Sequence of chain 1.A:
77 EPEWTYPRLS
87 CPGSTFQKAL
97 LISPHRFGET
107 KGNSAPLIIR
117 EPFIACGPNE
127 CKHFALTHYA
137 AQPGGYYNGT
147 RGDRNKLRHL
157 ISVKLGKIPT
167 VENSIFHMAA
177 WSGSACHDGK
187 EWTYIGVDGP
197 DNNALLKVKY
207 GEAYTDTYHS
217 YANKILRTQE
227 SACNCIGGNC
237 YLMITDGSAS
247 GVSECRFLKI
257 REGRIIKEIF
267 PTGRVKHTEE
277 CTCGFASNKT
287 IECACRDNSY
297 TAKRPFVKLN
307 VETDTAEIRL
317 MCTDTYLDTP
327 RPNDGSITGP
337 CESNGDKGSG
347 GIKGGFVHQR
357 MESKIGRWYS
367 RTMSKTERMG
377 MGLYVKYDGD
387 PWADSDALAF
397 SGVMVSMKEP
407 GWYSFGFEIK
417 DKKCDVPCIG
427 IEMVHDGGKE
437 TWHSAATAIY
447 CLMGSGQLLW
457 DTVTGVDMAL

Binding-site contacts:
Ligand atom C3 contacts residue ASN144 of chain 1.A at 3.8 Å.
Ligand atom O6 contacts residue ASN144 of chain 1.A at 4.5 Å.
Ligand atom C1 contacts residue ASN144 of chain 1.A at 1.4 Å.
Ligand atom C2 contacts residue ASN144 of chain 1.A at 2.4 Å.
Ligand atom O5 contacts residue ASN144 of chain 1.A at 2.3 Å (h-bond).
Ligand atom O7 contacts residue ASN144 of chain 1.A at 3.6 Å.
Ligand atom C7 contacts residue ASN144 of chain 1.A at 3.4 Å.
Ligand atom N2 contacts residue ASN144 of chain 1.A at 2.9 Å (h-bond).
Ligand atom C4 contacts residue ASN144 of chain 1.A at 4.2 Å.
Ligand atom C5 contacts residue ASN144 of chain 1.A at 3.6 Å.

A small-molecule ligand and the protein it binds are described below.
Small molecule (SMILES): CC(=O)N[C@H]1[C@H](O[C@H]2[C@H](O)[C@@H](NC(C)=O)CO[C@@H]2CO)O[C@H](CO)[C@@H](O)[C@@H]1O